Binding-site contacts:
Ligand atom CL2 contacts residue PHE239 of chain 1.B at 3.4 Å.
Ligand atom N18 contacts residue SER226 of chain 1.B at 2.9 Å (h-bond).
Ligand atom C6 contacts residue TYR47 of chain 1.B at 3.6 Å (hydrophobic).
Ligand atom O12 contacts residue TRP227 of chain 1.B at 3.2 Å.
Ligand atom C24 contacts residue GLY228 of chain 1.B at 3.5 Å.
Ligand atom C19 contacts residue SER226 of chain 1.B at 3.7 Å.
Ligand atom C22 contacts residue SER226 of chain 1.B at 3.7 Å.
Ligand atom C26 contacts residue ASN95 of chain 1.B at 3.8 Å.
Ligand atom CL2 contacts residue GLY238 of chain 1.B at 3.7 Å.
Ligand atom C25 contacts residue GLY230 of chain 1.B at 3.4 Å.
Ligand atom C15 contacts residue HIS43 of chain 1.B at 3.5 Å.
Ligand atom C22 contacts residue TRP227 of chain 1.B at 3.5 Å (hydrophobic).
Ligand atom CL2 contacts residue TRP227 of chain 1.B at 3.4 Å.
Ligand atom N18 contacts residue SER205 of chain 1.B at 3.6 Å.
Ligand atom C9 contacts residue GLY228 of chain 1.B at 3.7 Å.
Ligand atom N18 contacts residue TRP227 of chain 1.B at 3.6 Å.
Ligand atom C1 contacts residue ASN95 of chain 1.B at 3.8 Å.
Ligand atom C23 contacts residue TRP227 of chain 1.B at 3.3 Å (hydrophobic).
Ligand atom C25 contacts residue GLY228 of chain 1.B at 3.4 Å.
Ligand atom C27 contacts residue GLY230 of chain 1.B at 3.8 Å.
Ligand atom C17 contacts residue SER226 of chain 1.B at 3.7 Å.
Ligand atom C24 contacts residue ASP199 of chain 1.B at 3.8 Å.
Ligand atom C22 contacts residue VAL225 of chain 1.B at 3.6 Å (hydrophobic).
Ligand atom C23 contacts residue GLY228 of chain 1.B at 3.7 Å.
Ligand atom C19 contacts residue SER205 of chain 1.B at 3.4 Å.
Ligand atom N10 contacts residue GLY228 of chain 1.B at 2.9 Å (h-bond).
Ligand atom N21 contacts residue GLY228 of chain 1.B at 3.6 Å (h-bond).
Ligand atom O12 contacts residue GLY228 of chain 1.B at 3.0 Å (h-bond).
Ligand atom C1 contacts residue GLU94 of chain 1.B at 3.4 Å.
Ligand atom C8 contacts residue GLY228 of chain 1.B at 3.7 Å.
Ligand atom C25 contacts residue ALA200 of chain 1.B at 3.7 Å (hydrophobic).
Ligand atom C3 contacts residue TRP227 of chain 1.B at 3.6 Å (hydrophobic).
Ligand atom CL2 contacts residue VAL225 of chain 1.B at 3.7 Å.
Ligand atom C14 contacts residue TRP50 of chain 1.B at 3.7 Å (hydrophobic).
Ligand atom C24 contacts residue TRP227 of chain 1.B at 3.5 Å (hydrophobic).
Ligand atom C13 contacts residue SER226 of chain 1.B at 3.7 Å.
Ligand atom C16 contacts residue TRP50 of chain 1.B at 3.7 Å (hydrophobic).
Ligand atom C20 contacts residue TRP227 of chain 1.B at 3.8 Å (hydrophobic).
Ligand atom C16 contacts residue TYR47 of chain 1.B at 3.6 Å (hydrophobic).
Ligand atom C24 contacts residue ALA200 of chain 1.B at 3.7 Å (hydrophobic).

Sequence of chain 1.B:
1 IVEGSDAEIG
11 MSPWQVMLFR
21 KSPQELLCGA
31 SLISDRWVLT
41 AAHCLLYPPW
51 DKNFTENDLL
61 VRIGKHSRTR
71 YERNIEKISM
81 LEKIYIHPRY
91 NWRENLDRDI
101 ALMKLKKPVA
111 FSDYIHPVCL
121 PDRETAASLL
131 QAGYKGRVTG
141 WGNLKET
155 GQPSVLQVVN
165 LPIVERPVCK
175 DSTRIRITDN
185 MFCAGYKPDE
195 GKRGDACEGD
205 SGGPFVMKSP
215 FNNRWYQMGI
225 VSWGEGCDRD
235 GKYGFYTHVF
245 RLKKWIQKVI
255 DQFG

The small molecule below binds the protein below.
Small molecule (SMILES): C[n+]1ccc(Cl)cc1CNC(=O)[C@@H]1CCCN1C(=O)[C@H](N)Cc1ccccc1